Sequence of chain 19.C:
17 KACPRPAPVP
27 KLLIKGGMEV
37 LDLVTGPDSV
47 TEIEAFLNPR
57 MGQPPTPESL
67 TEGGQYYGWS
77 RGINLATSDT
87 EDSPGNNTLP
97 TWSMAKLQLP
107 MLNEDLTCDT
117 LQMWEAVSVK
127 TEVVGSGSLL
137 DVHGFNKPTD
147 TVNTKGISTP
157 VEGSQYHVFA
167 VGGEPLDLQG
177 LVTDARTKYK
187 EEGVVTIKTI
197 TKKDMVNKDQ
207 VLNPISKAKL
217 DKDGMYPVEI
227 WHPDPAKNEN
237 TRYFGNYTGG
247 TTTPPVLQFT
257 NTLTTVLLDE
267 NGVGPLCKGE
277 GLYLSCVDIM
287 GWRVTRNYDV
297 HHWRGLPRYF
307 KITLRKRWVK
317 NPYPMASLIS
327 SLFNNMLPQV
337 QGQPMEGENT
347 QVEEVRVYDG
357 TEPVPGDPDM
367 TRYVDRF

Sequence of chain 19.B:
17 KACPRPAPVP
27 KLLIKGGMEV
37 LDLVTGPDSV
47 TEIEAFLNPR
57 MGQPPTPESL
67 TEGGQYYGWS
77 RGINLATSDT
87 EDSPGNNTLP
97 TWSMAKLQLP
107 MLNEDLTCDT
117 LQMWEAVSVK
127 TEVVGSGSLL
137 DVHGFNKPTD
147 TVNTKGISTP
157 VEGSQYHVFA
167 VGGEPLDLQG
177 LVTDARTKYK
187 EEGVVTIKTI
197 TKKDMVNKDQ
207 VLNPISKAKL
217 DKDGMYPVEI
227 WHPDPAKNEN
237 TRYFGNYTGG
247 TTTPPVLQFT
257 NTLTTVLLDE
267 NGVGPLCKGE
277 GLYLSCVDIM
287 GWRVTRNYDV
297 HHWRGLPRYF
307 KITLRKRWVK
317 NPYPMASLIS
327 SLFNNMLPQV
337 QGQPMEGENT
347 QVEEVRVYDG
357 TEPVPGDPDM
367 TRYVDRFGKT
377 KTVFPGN

Binding-site contacts:
Ligand atom O1A contacts residue TYR72 of chain 19.B at 3.0 Å.
Ligand atom C6 contacts residue ASN93 of chain 19.B at 3.2 Å.
Ligand atom O4 contacts residue THR291 of chain 19.B at 3.3 Å.
Ligand atom C1 contacts residue TYR72 of chain 19.B at 3.7 Å (hydrophobic).
Ligand atom C10 contacts residue TYR72 of chain 19.B at 3.6 Å (hydrophobic).
Ligand atom O1A contacts residue ARG77 of chain 19.B at 3.2 Å (salt-bridge).
Ligand atom C1 contacts residue GLY78 of chain 19.B at 4.1 Å.
Ligand atom C4 contacts residue TYR72 of chain 19.B at 3.9 Å (hydrophobic).
Ligand atom C2 contacts residue VAL296 of chain 19.B at 4.3 Å (hydrophobic).
Ligand atom C5 contacts residue ARG77 of chain 19.B at 4.2 Å.
Ligand atom C4 contacts residue ARG77 of chain 19.B at 3.8 Å.
Ligand atom O3 contacts residue VAL296 of chain 19.B at 3.9 Å.
Ligand atom O6 contacts residue ASN93 of chain 19.B at 3.5 Å (h-bond).
Ligand atom C5 contacts residue TYR72 of chain 19.B at 3.7 Å (hydrophobic).
Ligand atom C3 contacts residue VAL296 of chain 19.B at 3.5 Å (hydrophobic).
Ligand atom C4 contacts residue HIS298 of chain 19.B at 3.5 Å.
Ligand atom O4 contacts residue VAL296 of chain 19.B at 4.2 Å.
Ligand atom C3 contacts residue GLY78 of chain 19.B at 3.8 Å.
Ligand atom O4 contacts residue ILE79 of chain 19.B at 3.8 Å.
Ligand atom C5 contacts residue ASN93 of chain 19.B at 4.0 Å.
Ligand atom C9 contacts residue ARG77 of chain 19.B at 3.5 Å.
Ligand atom C3 contacts residue GLY78 of chain 19.B at 3.8 Å.
Ligand atom C6 contacts residue TYR72 of chain 19.B at 3.9 Å (hydrophobic).
Ligand atom C3 contacts residue ARG77 of chain 19.B at 4.0 Å.
Ligand atom O4 contacts residue GLY78 of chain 19.B at 3.1 Å.
Ligand atom C3 contacts residue HIS298 of chain 19.B at 3.5 Å.
Ligand atom O3 contacts residue ASN80 of chain 19.B at 3.9 Å.
Ligand atom C2 contacts residue GLY78 of chain 19.B at 3.9 Å.
Ligand atom C11 contacts residue ASP85 of chain 19.C at 3.7 Å.
Ligand atom O1B contacts residue ARG77 of chain 19.B at 2.7 Å (salt-bridge).
Ligand atom O3 contacts residue GLY78 of chain 19.B at 3.0 Å.
Ligand atom C11 contacts residue TYR72 of chain 19.B at 3.5 Å (hydrophobic).
Ligand atom O4 contacts residue HIS298 of chain 19.B at 3.1 Å (h-bond).
Ligand atom O3 contacts residue ARG77 of chain 19.B at 4.1 Å.
Ligand atom O1B contacts residue TYR72 of chain 19.B at 3.8 Å.
Ligand atom C1 contacts residue ARG77 of chain 19.B at 3.3 Å.
Ligand atom N5 contacts residue TYR72 of chain 19.B at 2.8 Å (h-bond).
Ligand atom C4 contacts residue GLY78 of chain 19.B at 3.3 Å.
Ligand atom O4 contacts residue ASN80 of chain 19.B at 4.3 Å.
Ligand atom O1A contacts residue GLY78 of chain 19.B at 3.9 Å.

A small-molecule ligand and the protein it binds are described below.
Small molecule (SMILES): CC(=O)N[C@H]1[C@H]([C@H](O)[C@H](O)CO)O[C@@](O[C@H]2[C@@H](O)[C@@H](CO)O[C@@H](O[C@H]3[C@H](O)[C@@H](O)[C@H](O)O[C@@H]3CO)[C@@H]2O)(C(=O)O)C[C@@H]1O